A protein and the small-molecule ligand that binds it are described below.
Small molecule (SMILES): CC(=O)/N=c1\sc(S(N)(=O)=O)nn1C

Binding-site contacts:
Ligand atom S2 contacts residue VAL118 of chain 1.F at 3.3 Å.
Ligand atom O2 contacts residue THR178 of chain 1.F at 2.3 Å (h-bond).
Ligand atom C5 contacts residue LEU177 of chain 1.F at 3.9 Å (hydrophobic).
Ligand atom N3 contacts residue ALA179 of chain 1.F at 3.4 Å.
Ligand atom O3 contacts residue ASP94 of chain 1.F at 3.5 Å (salt-bridge).
Ligand atom S1 contacts residue HIS97 of chain 1.F at 2.8 Å (h-bond).
Ligand atom O2 contacts residue LEU177 of chain 1.F at 4.0 Å.
Ligand atom C1 contacts residue LEU177 of chain 1.F at 4.1 Å (hydrophobic).
Ligand atom N1 contacts residue THR178 of chain 1.F at 2.6 Å (h-bond).
Ligand atom O2 contacts residue HIS97 of chain 1.F at 4.0 Å.
Ligand atom S2 contacts residue HIS97 of chain 1.F at 3.4 Å.
Ligand atom O2 contacts residue TRP188 of chain 1.F at 3.9 Å.
Ligand atom O1 contacts residue HIS99 of chain 1.F at 4.1 Å.
Ligand atom C3 contacts residue VAL118 of chain 1.F at 3.8 Å (hydrophobic).
Ligand atom O1 contacts residue HIS116 of chain 1.F at 3.2 Å.
Ligand atom S1 contacts residue ZN1 of chain 1.Z at 2.6 Å.
Ligand atom C4 contacts residue LYS75 of chain 1.F at 4.1 Å.
Ligand atom C3 contacts residue ASP94 of chain 1.F at 3.8 Å.
Ligand atom O2 contacts residue ZN1 of chain 1.Z at 3.4 Å.
Ligand atom C3 contacts residue ASN95 of chain 1.F at 3.5 Å.
Ligand atom O3 contacts residue VAL118 of chain 1.F at 3.1 Å.
Ligand atom C5 contacts residue PRO180 of chain 1.F at 4.0 Å (hydrophobic).
Ligand atom O1 contacts residue THR178 of chain 1.F at 3.8 Å.
Ligand atom O1 contacts residue VAL118 of chain 1.F at 3.9 Å.
Ligand atom C1 contacts residue HIS97 of chain 1.F at 3.5 Å.
Ligand atom C4 contacts residue ASP94 of chain 1.F at 3.1 Å.
Ligand atom N2 contacts residue LEU177 of chain 1.F at 4.0 Å.
Ligand atom N1 contacts residue ZN1 of chain 1.Z at 2.1 Å.
Ligand atom O2 contacts residue ALA179 of chain 1.F at 4.1 Å.
Ligand atom C1 contacts residue ZN1 of chain 1.Z at 4.1 Å.
Ligand atom S1 contacts residue THR178 of chain 1.F at 3.0 Å (h-bond).
Ligand atom N3 contacts residue LEU177 of chain 1.F at 4.0 Å.
Ligand atom O1 contacts residue ZN1 of chain 1.Z at 2.2 Å.
Ligand atom N1 contacts residue HIS97 of chain 1.F at 2.8 Å (h-bond).
Ligand atom O3 contacts residue ASN95 of chain 1.F at 2.5 Å (h-bond).
Ligand atom O1 contacts residue VAL128 of chain 1.F at 4.1 Å.
Ligand atom S1 contacts residue HIS99 of chain 1.F at 4.0 Å.
Ligand atom N1 contacts residue HIS99 of chain 1.F at 2.7 Å.
Ligand atom O1 contacts residue HIS97 of chain 1.F at 2.1 Å (h-bond).
Ligand atom N1 contacts residue HIS116 of chain 1.F at 4.1 Å.

Sequence of chain 1.F:
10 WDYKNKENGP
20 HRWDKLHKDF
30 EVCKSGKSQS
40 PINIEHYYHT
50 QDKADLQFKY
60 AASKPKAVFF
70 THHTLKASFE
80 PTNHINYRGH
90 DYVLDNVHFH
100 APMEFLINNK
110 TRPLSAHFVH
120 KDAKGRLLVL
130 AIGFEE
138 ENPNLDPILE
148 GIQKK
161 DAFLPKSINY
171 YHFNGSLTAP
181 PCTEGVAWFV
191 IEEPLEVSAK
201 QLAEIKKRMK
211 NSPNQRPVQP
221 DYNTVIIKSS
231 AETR